Binding-site contacts:
Ligand atom O7 contacts residue ASN781 of chain 1.C at 4.5 Å.
Ligand atom C2 contacts residue ASN781 of chain 1.C at 2.5 Å.
Ligand atom O6 contacts residue ASN781 of chain 1.C at 2.9 Å (h-bond).
Ligand atom C7 contacts residue LYS782 of chain 1.C at 3.9 Å.
Ligand atom C6 contacts residue ASN781 of chain 1.C at 3.1 Å.
Ligand atom O7 contacts residue LYS782 of chain 1.C at 3.6 Å.
Ligand atom C2 contacts residue LYS782 of chain 1.C at 4.3 Å.
Ligand atom C7 contacts residue ASN781 of chain 1.C at 3.9 Å.
Ligand atom N2 contacts residue ASN781 of chain 1.C at 3.1 Å (h-bond).
Ligand atom C1 contacts residue ASN781 of chain 1.C at 1.4 Å.
Ligand atom C4 contacts residue ASN781 of chain 1.C at 3.6 Å.
Ligand atom N2 contacts residue LYS782 of chain 1.C at 3.3 Å (salt-bridge).
Ligand atom C3 contacts residue ASN781 of chain 1.C at 3.6 Å.
Ligand atom O5 contacts residue ASN781 of chain 1.C at 2.5 Å (h-bond).
Ligand atom C5 contacts residue ASN781 of chain 1.C at 3.2 Å.
Ligand atom O6 contacts residue PHE780 of chain 1.C at 3.7 Å.

Sequence of chain 1.C:
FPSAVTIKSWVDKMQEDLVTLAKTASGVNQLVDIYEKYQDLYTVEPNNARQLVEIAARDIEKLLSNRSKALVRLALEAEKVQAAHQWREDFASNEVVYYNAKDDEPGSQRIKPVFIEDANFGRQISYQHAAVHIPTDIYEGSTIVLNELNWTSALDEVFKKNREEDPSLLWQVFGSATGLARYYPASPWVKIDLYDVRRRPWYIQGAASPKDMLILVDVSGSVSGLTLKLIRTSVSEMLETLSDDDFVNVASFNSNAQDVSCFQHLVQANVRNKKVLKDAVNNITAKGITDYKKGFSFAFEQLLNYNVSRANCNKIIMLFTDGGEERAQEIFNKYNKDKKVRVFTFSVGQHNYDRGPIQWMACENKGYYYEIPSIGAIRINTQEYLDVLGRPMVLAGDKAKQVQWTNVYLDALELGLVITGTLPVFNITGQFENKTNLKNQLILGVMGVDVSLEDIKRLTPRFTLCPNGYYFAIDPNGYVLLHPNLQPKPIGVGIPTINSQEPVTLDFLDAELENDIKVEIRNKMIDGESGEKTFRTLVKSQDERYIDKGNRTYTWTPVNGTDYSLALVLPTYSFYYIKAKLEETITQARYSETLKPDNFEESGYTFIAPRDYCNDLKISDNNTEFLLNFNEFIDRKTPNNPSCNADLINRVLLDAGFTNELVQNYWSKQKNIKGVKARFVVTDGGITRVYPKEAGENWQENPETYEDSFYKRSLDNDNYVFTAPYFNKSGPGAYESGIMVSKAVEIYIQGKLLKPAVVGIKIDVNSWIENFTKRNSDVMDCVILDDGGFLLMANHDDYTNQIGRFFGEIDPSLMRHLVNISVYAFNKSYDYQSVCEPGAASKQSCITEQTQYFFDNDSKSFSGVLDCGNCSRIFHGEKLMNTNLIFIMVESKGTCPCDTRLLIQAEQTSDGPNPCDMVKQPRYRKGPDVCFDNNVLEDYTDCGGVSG

The protein below binds the small molecule below.
Small molecule (SMILES): CC(=O)N[C@@H]1[C@@H](O)[C@H](O)[C@@H](CO)O[C@H]1O